Binding-site contacts:
Ligand atom OK1 contacts residue HIS194 of chain 4.A at 4.0 Å.
Ligand atom CK9 contacts residue THR273 of chain 4.A at 4.4 Å.
Ligand atom CK8 contacts residue ASN196 of chain 4.A at 3.4 Å.
Ligand atom CK7 contacts residue ALA197 of chain 4.A at 4.4 Å (hydrophobic).
Ligand atom CK6 contacts residue GLY171 of chain 4.A at 3.7 Å.
Ligand atom OK1 contacts residue ASP276 of chain 4.A at 3.0 Å (salt-bridge).
Ligand atom CK9 contacts residue ALA197 of chain 4.A at 3.8 Å (hydrophobic).
Ligand atom CK1 contacts residue CYS195 of chain 4.A at 3.1 Å (hydrophobic).
Ligand atom CK2 contacts residue HIS194 of chain 4.A at 3.9 Å.
Ligand atom CK2 contacts residue ASN196 of chain 4.A at 4.1 Å.
Ligand atom CK9 contacts residue ALA274 of chain 4.A at 4.0 Å (hydrophobic).
Ligand atom CKC contacts residue ASN196 of chain 4.A at 3.7 Å.
Ligand atom CK6 contacts residue CYS195 of chain 4.A at 3.4 Å (hydrophobic).
Ligand atom CK2 contacts residue CYS195 of chain 4.A at 4.2 Å (hydrophobic).
Ligand atom CK5 contacts residue CYS195 of chain 4.A at 4.4 Å (hydrophobic).
Ligand atom CK8 contacts residue ALA274 of chain 4.A at 4.1 Å (hydrophobic).
Ligand atom CK7 contacts residue ASN196 of chain 4.A at 3.8 Å.
Ligand atom CK8 contacts residue HIS194 of chain 4.A at 4.0 Å.
Ligand atom CK5 contacts residue GLY171 of chain 4.A at 3.4 Å.
Ligand atom CKA contacts residue ALA197 of chain 4.A at 3.6 Å (hydrophobic).
Ligand atom CK6 contacts residue HIS194 of chain 4.A at 4.2 Å.
Ligand atom CK3 contacts residue HIS194 of chain 4.A at 3.6 Å.
Ligand atom CK5 contacts residue ARG173 of chain 4.A at 4.3 Å.
Ligand atom OK2 contacts residue ASP276 of chain 4.A at 2.6 Å (salt-bridge).
Ligand atom CK1 contacts residue HIS194 of chain 4.A at 4.3 Å.
Ligand atom CK4 contacts residue ARG173 of chain 4.A at 4.1 Å.
Ligand atom CK5 contacts residue HIS194 of chain 4.A at 4.2 Å.
Ligand atom CK8 contacts residue ALA197 of chain 4.A at 4.3 Å (hydrophobic).
Ligand atom CK6 contacts residue ASN196 of chain 4.A at 4.1 Å.
Ligand atom CK9 contacts residue ASN196 of chain 4.A at 3.7 Å.
Ligand atom OK2 contacts residue HIS194 of chain 4.A at 3.7 Å.
Ligand atom CK1 contacts residue ASN196 of chain 4.A at 3.4 Å.
Ligand atom CKA contacts residue ASN196 of chain 4.A at 3.9 Å.
Ligand atom OK1 contacts residue ARG173 of chain 4.A at 3.4 Å.
Ligand atom CKC contacts residue ALA197 of chain 4.A at 4.1 Å (hydrophobic).
Ligand atom CK4 contacts residue ASP276 of chain 4.A at 3.6 Å.
Ligand atom CKB contacts residue ALA197 of chain 4.A at 3.7 Å (hydrophobic).
Ligand atom CK3 contacts residue ASP276 of chain 4.A at 3.4 Å.
Ligand atom CKB contacts residue ASN196 of chain 4.A at 3.9 Å.
Ligand atom CK4 contacts residue HIS194 of chain 4.A at 3.9 Å.

Sequence of chain 4.A:
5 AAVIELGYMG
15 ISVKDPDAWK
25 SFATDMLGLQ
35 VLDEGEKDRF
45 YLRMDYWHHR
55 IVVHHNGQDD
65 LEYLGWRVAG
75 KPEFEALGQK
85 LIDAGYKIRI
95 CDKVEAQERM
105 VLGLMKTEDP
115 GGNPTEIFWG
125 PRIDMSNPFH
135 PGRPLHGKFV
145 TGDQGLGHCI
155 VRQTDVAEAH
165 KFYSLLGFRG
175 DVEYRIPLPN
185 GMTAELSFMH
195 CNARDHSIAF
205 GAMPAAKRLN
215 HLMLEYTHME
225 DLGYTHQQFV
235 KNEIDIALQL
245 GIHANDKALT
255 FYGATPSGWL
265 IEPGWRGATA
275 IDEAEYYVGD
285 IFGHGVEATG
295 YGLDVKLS

The protein below binds the small molecule below.
Small molecule (SMILES): Oc1cccc(-c2ccccc2)c1O